The small molecule below binds the protein below.
Small molecule (SMILES): CC(=O)N[C@H]1[C@H](O[C@H]2[C@H](O)[C@@H](NC(C)=O)CO[C@@H]2CO)O[C@H](CO)[C@@H](O[C@@H]2O[C@H](CO)[C@@H](O)[C@H](O)[C@@H]2O)[C@@H]1O

Sequence of chain 1.E:
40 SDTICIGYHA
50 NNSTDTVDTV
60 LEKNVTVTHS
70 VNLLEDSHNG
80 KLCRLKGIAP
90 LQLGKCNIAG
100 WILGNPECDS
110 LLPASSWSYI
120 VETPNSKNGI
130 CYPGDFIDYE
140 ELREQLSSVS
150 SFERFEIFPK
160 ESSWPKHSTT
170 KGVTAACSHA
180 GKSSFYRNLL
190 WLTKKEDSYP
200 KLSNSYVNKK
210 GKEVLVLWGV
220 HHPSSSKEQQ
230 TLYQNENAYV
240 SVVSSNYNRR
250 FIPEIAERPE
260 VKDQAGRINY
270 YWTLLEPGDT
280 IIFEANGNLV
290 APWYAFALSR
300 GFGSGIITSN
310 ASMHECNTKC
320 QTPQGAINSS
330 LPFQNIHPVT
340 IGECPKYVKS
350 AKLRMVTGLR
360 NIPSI

Binding-site contacts:
Ligand atom C5 contacts residue ASN127 of chain 1.E at 3.6 Å.
Ligand atom C7 contacts residue SER177 of chain 1.E at 4.4 Å.
Ligand atom C8 contacts residue CYS176 of chain 1.E at 4.4 Å (hydrophobic).
Ligand atom O3 contacts residue LYS261 of chain 1.E at 3.1 Å (salt-bridge).
Ligand atom O5 contacts residue ASN127 of chain 1.E at 2.3 Å (h-bond).
Ligand atom O7 contacts residue ASN127 of chain 1.E at 3.9 Å.
Ligand atom C7 contacts residue GLU106 of chain 1.E at 3.6 Å.
Ligand atom C8 contacts residue GLU106 of chain 1.E at 3.9 Å.
Ligand atom C7 contacts residue ASN104 of chain 1.E at 4.4 Å.
Ligand atom C6 contacts residue LYS261 of chain 1.E at 4.5 Å.
Ligand atom O7 contacts residue SER177 of chain 1.E at 4.1 Å.
Ligand atom C7 contacts residue ASN127 of chain 1.E at 3.6 Å.
Ligand atom N2 contacts residue ASN127 of chain 1.E at 2.9 Å (h-bond).
Ligand atom C4 contacts residue ASN127 of chain 1.E at 4.2 Å.
Ligand atom O6 contacts residue LYS261 of chain 1.E at 4.4 Å.
Ligand atom C3 contacts residue LYS261 of chain 1.E at 4.2 Å.
Ligand atom C2 contacts residue LYS261 of chain 1.E at 4.2 Å.
Ligand atom C1 contacts residue ASN127 of chain 1.E at 1.4 Å.
Ligand atom C3 contacts residue ASN127 of chain 1.E at 3.8 Å.
Ligand atom N2 contacts residue LYS261 of chain 1.E at 4.1 Å.
Ligand atom O7 contacts residue GLU106 of chain 1.E at 3.1 Å.
Ligand atom C2 contacts residue ASN127 of chain 1.E at 2.4 Å.
Ligand atom C8 contacts residue SER177 of chain 1.E at 3.9 Å.
Ligand atom C8 contacts residue ASN104 of chain 1.E at 3.8 Å.
Ligand atom C8 contacts residue CYS130 of chain 1.E at 4.5 Å (hydrophobic).